The protein below binds the small molecule below.
Small molecule (SMILES): CC(=O)N[C@@H]1[C@@H](O)[C@H](O)[C@@H](CO)O[C@H]1O

Sequence of chain 1.F:
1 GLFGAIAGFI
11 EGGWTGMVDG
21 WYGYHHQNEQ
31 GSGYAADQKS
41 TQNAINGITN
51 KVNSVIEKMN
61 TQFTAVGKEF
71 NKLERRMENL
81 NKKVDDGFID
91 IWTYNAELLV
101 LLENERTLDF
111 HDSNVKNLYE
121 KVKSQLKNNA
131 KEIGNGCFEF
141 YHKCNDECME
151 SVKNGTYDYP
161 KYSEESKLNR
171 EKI

Binding-site contacts:
Ligand atom C1 contacts residue ASN154 of chain 1.F at 1.4 Å.
Ligand atom C3 contacts residue ASN154 of chain 1.F at 3.7 Å.
Ligand atom C5 contacts residue ASN154 of chain 1.F at 3.7 Å.
Ligand atom C1 contacts residue THR156 of chain 1.F at 4.0 Å.
Ligand atom C5 contacts residue SER151 of chain 1.F at 4.1 Å.
Ligand atom O5 contacts residue THR156 of chain 1.F at 4.3 Å.
Ligand atom O5 contacts residue SER151 of chain 1.F at 3.7 Å.
Ligand atom C2 contacts residue ASN154 of chain 1.F at 2.4 Å.
Ligand atom C6 contacts residue GLU150 of chain 1.F at 4.3 Å.
Ligand atom C1 contacts residue SER151 of chain 1.F at 4.3 Å.
Ligand atom O5 contacts residue ASN154 of chain 1.F at 2.4 Å (h-bond).
Ligand atom C6 contacts residue GLU147 of chain 1.F at 4.0 Å.
Ligand atom O6 contacts residue GLU147 of chain 1.F at 3.1 Å (salt-bridge).
Ligand atom O6 contacts residue SER151 of chain 1.F at 2.6 Å (h-bond).
Ligand atom C4 contacts residue ASN154 of chain 1.F at 4.2 Å.
Ligand atom O5 contacts residue GLU150 of chain 1.F at 3.6 Å.
Ligand atom C7 contacts residue ASN154 of chain 1.F at 3.1 Å.
Ligand atom N2 contacts residue ASN154 of chain 1.F at 2.7 Å (h-bond).
Ligand atom C6 contacts residue SER151 of chain 1.F at 3.9 Å.
Ligand atom C1 contacts residue GLU150 of chain 1.F at 4.2 Å.
Ligand atom O7 contacts residue ASN154 of chain 1.F at 3.2 Å (h-bond).
Ligand atom O6 contacts residue GLU150 of chain 1.F at 3.1 Å.
Ligand atom C8 contacts residue ASN154 of chain 1.F at 4.3 Å.